Sequence of chain 20.E:
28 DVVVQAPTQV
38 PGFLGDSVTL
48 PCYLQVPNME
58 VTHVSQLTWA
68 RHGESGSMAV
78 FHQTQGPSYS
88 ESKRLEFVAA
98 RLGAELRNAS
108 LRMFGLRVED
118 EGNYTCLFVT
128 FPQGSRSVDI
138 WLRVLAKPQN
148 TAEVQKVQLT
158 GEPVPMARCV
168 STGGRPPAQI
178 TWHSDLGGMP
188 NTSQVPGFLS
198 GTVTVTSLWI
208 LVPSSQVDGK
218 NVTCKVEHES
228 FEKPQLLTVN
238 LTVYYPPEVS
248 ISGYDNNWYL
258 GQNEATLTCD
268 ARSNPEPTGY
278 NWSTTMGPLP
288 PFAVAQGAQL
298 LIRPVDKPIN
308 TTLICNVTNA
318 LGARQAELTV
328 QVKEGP

Binding-site contacts:
Ligand atom C5 contacts residue ASN188 of chain 20.E at 3.6 Å.
Ligand atom C1 contacts residue ASN188 of chain 20.E at 1.4 Å.
Ligand atom C7 contacts residue ASN188 of chain 20.E at 3.9 Å.
Ligand atom O5 contacts residue ASN188 of chain 20.E at 2.3 Å (h-bond).
Ligand atom C4 contacts residue ASN188 of chain 20.E at 4.2 Å.
Ligand atom O6 contacts residue ASN188 of chain 20.E at 4.5 Å.
Ligand atom C2 contacts residue ASN188 of chain 20.E at 2.6 Å.
Ligand atom N2 contacts residue ASN188 of chain 20.E at 3.1 Å (h-bond).
Ligand atom C3 contacts residue ASN188 of chain 20.E at 3.9 Å.
Ligand atom O7 contacts residue ASN188 of chain 20.E at 4.2 Å.

A small-molecule ligand and the protein it binds are described below.
Small molecule (SMILES): CC(=O)N[C@H]1[C@H](O[C@H]2[C@H](O)[C@@H](NC(C)=O)CO[C@@H]2CO)O[C@H](CO)[C@@H](O)[C@@H]1O